Sequence of chain 3.B:
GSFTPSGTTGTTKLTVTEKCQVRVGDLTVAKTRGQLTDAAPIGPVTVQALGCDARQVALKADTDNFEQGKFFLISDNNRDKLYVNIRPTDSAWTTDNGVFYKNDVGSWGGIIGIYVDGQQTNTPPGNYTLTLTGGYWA

Binding-site contacts:
Ligand atom CL2 contacts residue GLN129 of chain 3.B at 4.5 Å.
Ligand atom O5 contacts residue GLY43 of chain 3.B at 3.5 Å (h-bond).
Ligand atom C4 contacts residue GLY43 of chain 3.B at 4.3 Å.
Ligand atom C4 contacts residue THR46 of chain 3.B at 3.5 Å.
Ligand atom C5 contacts residue GLY43 of chain 3.B at 4.1 Å.
Ligand atom O2 contacts residue THR46 of chain 3.B at 4.1 Å.
Ligand atom CL1 contacts residue GLY43 of chain 3.B at 3.7 Å.
Ligand atom C3 contacts residue THR46 of chain 3.B at 4.1 Å.
Ligand atom C3 contacts residue GLY43 of chain 3.B at 3.8 Å.
Ligand atom C1 contacts residue THR46 of chain 3.B at 3.5 Å.
Ligand atom C11 contacts residue GLY43 of chain 3.B at 4.0 Å.
Ligand atom C2 contacts residue GLY43 of chain 3.B at 3.5 Å.
Ligand atom O5 contacts residue GLN44 of chain 3.B at 3.2 Å.
Ligand atom N2 contacts residue GLN44 of chain 3.B at 4.5 Å.
Ligand atom O4 contacts residue THR46 of chain 3.B at 3.1 Å (h-bond).
Ligand atom C6 contacts residue GLY43 of chain 3.B at 4.4 Å.
Ligand atom CL2 contacts residue THR46 of chain 3.B at 3.8 Å.
Ligand atom C2 contacts residue THR46 of chain 3.B at 3.4 Å.
Ligand atom N2 contacts residue THR46 of chain 3.B at 3.4 Å.
Ligand atom N2 contacts residue GLY43 of chain 3.B at 2.8 Å (h-bond).
Ligand atom C1 contacts residue GLY43 of chain 3.B at 3.2 Å.
Ligand atom C1 contacts residue THR131 of chain 3.B at 4.4 Å.

This protein binds this small molecule.
Small molecule (SMILES): CS(=O)(=O)c1ccc([C@@H](O)[C@@H](CO)NC(=O)C(Cl)Cl)cc1